Sequence of chain 2.A:
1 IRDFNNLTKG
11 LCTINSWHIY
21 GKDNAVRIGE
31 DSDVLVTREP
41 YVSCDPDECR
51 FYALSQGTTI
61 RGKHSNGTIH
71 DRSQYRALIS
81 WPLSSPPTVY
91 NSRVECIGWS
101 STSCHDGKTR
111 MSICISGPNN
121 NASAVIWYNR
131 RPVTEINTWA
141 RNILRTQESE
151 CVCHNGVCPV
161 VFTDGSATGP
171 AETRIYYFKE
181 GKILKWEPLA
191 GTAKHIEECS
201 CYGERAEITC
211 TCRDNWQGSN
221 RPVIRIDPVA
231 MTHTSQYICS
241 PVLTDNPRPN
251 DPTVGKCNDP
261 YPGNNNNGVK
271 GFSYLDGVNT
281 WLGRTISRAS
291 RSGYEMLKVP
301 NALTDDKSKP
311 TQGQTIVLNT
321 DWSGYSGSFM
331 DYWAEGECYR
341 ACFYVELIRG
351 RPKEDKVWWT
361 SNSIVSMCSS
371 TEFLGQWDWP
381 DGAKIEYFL

Binding-site contacts:
Ligand atom C8 contacts residue ASN66 of chain 2.A at 4.4 Å.
Ligand atom N2 contacts residue ASN66 of chain 2.A at 2.8 Å (h-bond).
Ligand atom O4 contacts residue TRP358 of chain 2.A at 4.0 Å.
Ligand atom O7 contacts residue ASN66 of chain 2.A at 3.4 Å (h-bond).
Ligand atom C6 contacts residue TRP358 of chain 2.A at 3.6 Å (hydrophobic).
Ligand atom C4 contacts residue TRP358 of chain 2.A at 3.6 Å (hydrophobic).
Ligand atom C2 contacts residue TRP358 of chain 2.A at 3.8 Å (hydrophobic).
Ligand atom C2 contacts residue ASN66 of chain 2.A at 2.4 Å.
Ligand atom C1 contacts residue ASN66 of chain 2.A at 1.4 Å.
Ligand atom C3 contacts residue ASN66 of chain 2.A at 3.7 Å.
Ligand atom O6 contacts residue TRP358 of chain 2.A at 3.8 Å.
Ligand atom C5 contacts residue TRP358 of chain 2.A at 4.0 Å (hydrophobic).
Ligand atom C5 contacts residue ASN66 of chain 2.A at 3.7 Å.
Ligand atom C4 contacts residue ASN66 of chain 2.A at 4.2 Å.
Ligand atom C1 contacts residue TRP358 of chain 2.A at 4.3 Å (hydrophobic).
Ligand atom O5 contacts residue TRP358 of chain 2.A at 3.6 Å.
Ligand atom C3 contacts residue TRP358 of chain 2.A at 4.3 Å (hydrophobic).
Ligand atom O3 contacts residue TRP358 of chain 2.A at 4.1 Å.
Ligand atom C7 contacts residue ASN66 of chain 2.A at 3.2 Å.
Ligand atom O5 contacts residue ASN66 of chain 2.A at 2.5 Å (h-bond).
Ligand atom O7 contacts residue TYR387 of chain 1.A at 4.1 Å.

A small-molecule ligand and the protein it binds are described below.
Small molecule (SMILES): CC(=O)N[C@@H]1[C@@H](O)[C@H](O)[C@@H](CO)O[C@H]1O

Sequence of chain 1.A:
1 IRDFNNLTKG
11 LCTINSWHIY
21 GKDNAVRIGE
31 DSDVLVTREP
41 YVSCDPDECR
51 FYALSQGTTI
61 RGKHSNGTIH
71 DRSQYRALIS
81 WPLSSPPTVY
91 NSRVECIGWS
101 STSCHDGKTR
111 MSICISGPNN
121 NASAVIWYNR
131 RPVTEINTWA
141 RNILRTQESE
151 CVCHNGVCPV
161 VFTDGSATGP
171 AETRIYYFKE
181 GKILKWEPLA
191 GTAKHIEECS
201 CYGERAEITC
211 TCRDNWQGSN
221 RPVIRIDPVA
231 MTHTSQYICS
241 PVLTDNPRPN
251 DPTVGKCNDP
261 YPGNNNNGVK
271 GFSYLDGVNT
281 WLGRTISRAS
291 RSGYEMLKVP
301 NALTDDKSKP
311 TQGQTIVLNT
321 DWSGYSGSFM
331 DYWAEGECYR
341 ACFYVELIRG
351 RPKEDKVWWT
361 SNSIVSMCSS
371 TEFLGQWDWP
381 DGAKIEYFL